Sequence of chain 2.C:
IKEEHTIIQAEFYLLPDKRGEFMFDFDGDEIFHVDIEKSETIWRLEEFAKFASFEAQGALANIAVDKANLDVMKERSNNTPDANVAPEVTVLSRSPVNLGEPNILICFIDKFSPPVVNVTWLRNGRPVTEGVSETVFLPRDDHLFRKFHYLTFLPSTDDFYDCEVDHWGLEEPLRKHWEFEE

This small molecule binds to this protein.
Small molecule (SMILES): CC(=O)N[C@@H]1[C@@H](O)[C@H](O)[C@@H](CO)O[C@H]1O

Binding-site contacts:
Ligand atom C2 contacts residue ASN118 of chain 2.C at 3.2 Å.
Ligand atom C7 contacts residue ASP166 of chain 2.C at 4.0 Å.
Ligand atom O7 contacts residue ASN118 of chain 2.C at 2.7 Å (h-bond).
Ligand atom O7 contacts residue HIS167 of chain 2.C at 4.4 Å.
Ligand atom C8 contacts residue TRP168 of chain 2.C at 3.7 Å (hydrophobic).
Ligand atom N2 contacts residue TRP168 of chain 2.C at 3.2 Å.
Ligand atom O3 contacts residue TRP168 of chain 2.C at 4.1 Å.
Ligand atom O5 contacts residue ASN118 of chain 2.C at 3.0 Å (h-bond).
Ligand atom C7 contacts residue TRP168 of chain 2.C at 3.9 Å (hydrophobic).
Ligand atom O7 contacts residue ASP166 of chain 2.C at 4.1 Å.
Ligand atom C1 contacts residue ASN118 of chain 2.C at 2.7 Å.
Ligand atom C5 contacts residue ASN118 of chain 2.C at 4.3 Å.
Ligand atom N2 contacts residue ASN118 of chain 2.C at 3.8 Å.
Ligand atom C1 contacts residue TRP168 of chain 2.C at 4.4 Å (hydrophobic).
Ligand atom C2 contacts residue TRP168 of chain 2.C at 4.1 Å (hydrophobic).
Ligand atom C3 contacts residue TRP168 of chain 2.C at 4.0 Å (hydrophobic).
Ligand atom C7 contacts residue ASN118 of chain 2.C at 3.5 Å.
Ligand atom C8 contacts residue ASP166 of chain 2.C at 3.6 Å.
Ligand atom C8 contacts residue HIS167 of chain 2.C at 3.9 Å.